Sequence of chain 1.C:
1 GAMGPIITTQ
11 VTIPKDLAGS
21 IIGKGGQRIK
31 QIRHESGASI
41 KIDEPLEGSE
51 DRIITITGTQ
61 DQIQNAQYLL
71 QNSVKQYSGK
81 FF

This small molecule binds to this protein.
Small molecule (SMILES): Cc1cn([C@H]2C[C@H](O[P](=O)(O)OC[C@H]3O[C@@H](n4ccc(N)nc4=O)C[C@@H]3O[P](=O)(O)OC[C@H]3O[C@@H](n4ccc(N)nc4=O)C[C@@H]3O[P](=O)(O)OC[C@H]3O[C@@H](n4ccc(N)nc4=O)C[C@@H]3O[P](=O)(O)OC[C@H]3O[C@@H](n4ccc(N)nc4=O)C[C@@H]3O)[C@@H](CO[P](=O)(O)O[C@H]3C[C@H](n4ccc(N)nc4=O)O[C@@H]3CO)O2)c(=O)[nH]c1=O

Binding-site contacts:
Ligand atom N4 contacts residue GLU44 of chain 1.C at 2.4 Å (salt-bridge).
Ligand atom O4 contacts residue TYR77 of chain 1.C at 3.3 Å.
Ligand atom C4 contacts residue GLU44 of chain 1.C at 3.6 Å.
Ligand atom C5 contacts residue SER20 of chain 1.C at 3.5 Å.
Ligand atom C2 contacts residue GLY19 of chain 1.C at 3.3 Å.
Ligand atom O3' contacts residue GLY23 of chain 1.C at 3.5 Å (h-bond).
Ligand atom N4 contacts residue ILE42 of chain 1.C at 3.0 Å (h-bond).
Ligand atom C4 contacts residue SER78 of chain 1.C at 3.1 Å.
Ligand atom O4' contacts residue ARG33 of chain 1.C at 3.4 Å (salt-bridge).
Ligand atom O2 contacts residue ARG52 of chain 1.C at 2.9 Å (salt-bridge).
Ligand atom N4 contacts residue ARG52 of chain 1.C at 3.6 Å.
Ligand atom C6 contacts residue GLY19 of chain 1.C at 3.4 Å.
Ligand atom C4 contacts residue SER20 of chain 1.C at 3.4 Å.
Ligand atom O4' contacts residue ILE22 of chain 1.C at 3.1 Å.
Ligand atom O2 contacts residue ILE22 of chain 1.C at 3.5 Å.
Ligand atom N3 contacts residue SER20 of chain 1.C at 3.6 Å.
Ligand atom C5' contacts residue GLY25 of chain 1.C at 3.6 Å.
Ligand atom N3 contacts residue GLY19 of chain 1.C at 3.3 Å (h-bond).
Ligand atom C4 contacts residue GLY19 of chain 1.C at 3.5 Å.
Ligand atom O2 contacts residue GLY23 of chain 1.C at 3.2 Å.
Ligand atom OP1 contacts residue GLY25 of chain 1.C at 2.8 Å (h-bond).
Ligand atom C5 contacts residue GLY19 of chain 1.C at 3.3 Å.
Ligand atom O4 contacts residue SER78 of chain 1.C at 2.8 Å (h-bond).
Ligand atom O2 contacts residue LYS24 of chain 1.C at 3.3 Å (salt-bridge).
Ligand atom C5 contacts residue SER78 of chain 1.C at 3.4 Å.
Ligand atom N3 contacts residue SER78 of chain 1.C at 3.6 Å.
Ligand atom C5' contacts residue GLY23 of chain 1.C at 3.6 Å.
Ligand atom C5' contacts residue GLY26 of chain 1.C at 3.6 Å.
Ligand atom C7 contacts residue SER78 of chain 1.C at 3.6 Å.
Ligand atom C4' contacts residue GLY25 of chain 1.C at 3.2 Å.
Ligand atom O2 contacts residue ARG33 of chain 1.C at 2.6 Å (salt-bridge).
Ligand atom O2 contacts residue ILE29 of chain 1.C at 3.4 Å.
Ligand atom N1 contacts residue GLY19 of chain 1.C at 3.2 Å (h-bond).
Ligand atom C2 contacts residue ARG52 of chain 1.C at 3.6 Å.
Ligand atom C2' contacts residue GLY19 of chain 1.C at 3.6 Å.
Ligand atom O4' contacts residue GLY26 of chain 1.C at 3.2 Å.
Ligand atom C2 contacts residue ILE22 of chain 1.C at 3.4 Å (hydrophobic).
Ligand atom O4 contacts residue SER20 of chain 1.C at 3.3 Å.
Ligand atom O3' contacts residue LYS24 of chain 1.C at 3.4 Å.
Ligand atom N3 contacts residue ARG52 of chain 1.C at 2.8 Å (salt-bridge).